Binding-site contacts:
Ligand atom N3B contacts residue TRP424 of chain 1.A at 4.2 Å.
Ligand atom O7B contacts residue TRP424 of chain 1.A at 3.4 Å.
Ligand atom C6B contacts residue PHE243 of chain 1.A at 3.8 Å (hydrophobic).
Ligand atom C3B contacts residue THR239 of chain 1.A at 3.7 Å.
Ligand atom C6B contacts residue TRP424 of chain 1.A at 3.5 Å (hydrophobic).
Ligand atom C5B contacts residue MET309 of chain 1.A at 4.0 Å (hydrophobic).
Ligand atom O7B contacts residue PHE243 of chain 1.A at 4.2 Å.
Ligand atom O1A contacts residue TRP191 of chain 1.A at 4.1 Å.
Ligand atom C4B contacts residue PHE243 of chain 1.A at 4.0 Å (hydrophobic).
Ligand atom C4B contacts residue TRP424 of chain 1.A at 3.8 Å (hydrophobic).
Ligand atom OHB contacts residue ASP307 of chain 1.A at 4.2 Å.
Ligand atom C8B contacts residue PHE243 of chain 1.A at 3.6 Å (hydrophobic).
Ligand atom C1B contacts residue TRP424 of chain 1.A at 3.8 Å (hydrophobic).
Ligand atom N3B contacts residue THR239 of chain 1.A at 3.0 Å (h-bond).
Ligand atom C5B contacts residue TRP424 of chain 1.A at 3.6 Å (hydrophobic).
Ligand atom C9B contacts residue TYR423 of chain 1.A at 3.7 Å (hydrophobic).
Ligand atom O3B contacts residue THR239 of chain 1.A at 3.4 Å (h-bond).
Ligand atom O7B contacts residue TYR423 of chain 1.A at 3.6 Å.
Ligand atom C3B contacts residue BGC1 of chain 1.B at 3.5 Å.
Ligand atom C4B contacts residue THR239 of chain 1.A at 4.0 Å.
Ligand atom OHB contacts residue TRP424 of chain 1.A at 4.2 Å.
Ligand atom C9B contacts residue TRP424 of chain 1.A at 4.2 Å (hydrophobic).
Ligand atom C3B contacts residue TRP424 of chain 1.A at 3.8 Å (hydrophobic).
Ligand atom C8B contacts residue TRP424 of chain 1.A at 3.7 Å (hydrophobic).
Ligand atom O3B contacts residue ASP307 of chain 1.A at 3.2 Å.
Ligand atom C7B contacts residue TRP424 of chain 1.A at 3.6 Å (hydrophobic).
Ligand atom O3B contacts residue BGC1 of chain 1.B at 3.6 Å.
Ligand atom OHB contacts residue THR239 of chain 1.A at 3.2 Å (h-bond).
Ligand atom O1A contacts residue BGC1 of chain 1.B at 1.4 Å.
Ligand atom C5B contacts residue PHE243 of chain 1.A at 4.0 Å (hydrophobic).
Ligand atom C9B contacts residue PHE243 of chain 1.A at 4.1 Å (hydrophobic).
Ligand atom O1B contacts residue THR239 of chain 1.A at 4.0 Å.
Ligand atom C2B contacts residue BGC1 of chain 1.B at 2.4 Å.
Ligand atom C2B contacts residue TRP424 of chain 1.A at 3.7 Å (hydrophobic).
Ligand atom OHB contacts residue MET309 of chain 1.A at 3.8 Å.
Ligand atom O1B contacts residue TRP424 of chain 1.A at 4.2 Å.
Ligand atom C1B contacts residue PHE243 of chain 1.A at 3.8 Å (hydrophobic).
Ligand atom C1B contacts residue BGC1 of chain 1.B at 4.1 Å.
Ligand atom C7B contacts residue PHE243 of chain 1.A at 3.7 Å (hydrophobic).
Ligand atom O1B contacts residue BGC1 of chain 1.B at 3.0 Å (h-bond).

This protein binds this small molecule.
Small molecule (SMILES): COc1ccc2c(c1)O[C@H](O)C(=O)N2O

Sequence of chain 1.A:
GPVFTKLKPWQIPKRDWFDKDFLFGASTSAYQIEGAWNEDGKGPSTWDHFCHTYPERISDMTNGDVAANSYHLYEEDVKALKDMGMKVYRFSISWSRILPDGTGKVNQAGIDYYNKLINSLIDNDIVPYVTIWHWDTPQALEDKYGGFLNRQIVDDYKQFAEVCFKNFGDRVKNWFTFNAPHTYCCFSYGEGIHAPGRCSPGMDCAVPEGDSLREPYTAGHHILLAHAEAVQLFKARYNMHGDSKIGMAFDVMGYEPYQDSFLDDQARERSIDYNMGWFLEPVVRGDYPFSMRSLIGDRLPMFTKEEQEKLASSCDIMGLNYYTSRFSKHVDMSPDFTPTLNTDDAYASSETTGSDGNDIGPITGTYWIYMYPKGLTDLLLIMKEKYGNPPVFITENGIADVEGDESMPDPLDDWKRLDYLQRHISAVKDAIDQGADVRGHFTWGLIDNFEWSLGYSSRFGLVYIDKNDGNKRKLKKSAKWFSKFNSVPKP